Sequence of chain 1.A:
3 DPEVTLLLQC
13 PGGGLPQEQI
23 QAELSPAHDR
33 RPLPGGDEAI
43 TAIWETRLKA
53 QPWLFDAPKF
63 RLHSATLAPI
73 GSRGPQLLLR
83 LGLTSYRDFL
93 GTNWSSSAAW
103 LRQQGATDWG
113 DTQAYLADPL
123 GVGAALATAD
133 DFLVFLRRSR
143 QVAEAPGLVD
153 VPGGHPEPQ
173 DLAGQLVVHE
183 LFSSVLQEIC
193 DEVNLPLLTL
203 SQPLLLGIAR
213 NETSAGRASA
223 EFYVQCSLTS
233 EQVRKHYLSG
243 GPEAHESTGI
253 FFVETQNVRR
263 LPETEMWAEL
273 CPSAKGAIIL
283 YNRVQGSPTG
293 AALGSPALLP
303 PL

The small molecule below binds the protein below.
Small molecule (SMILES): CN1CCC(OC(=O)c2cccc(F)c2)CC1

Binding-site contacts:
Ligand atom C4 contacts residue LEU56 of chain 1.A at 4.2 Å (hydrophobic).
Ligand atom O2 contacts residue LEU56 of chain 1.A at 3.6 Å.
Ligand atom C11 contacts residue ALA59 of chain 1.A at 4.0 Å (hydrophobic).
Ligand atom F1 contacts residue LYS61 of chain 1.A at 4.4 Å.
Ligand atom C8 contacts residue PHE57 of chain 1.A at 3.9 Å (hydrophobic).
Ligand atom C12 contacts residue TYR88 of chain 1.A at 3.9 Å (hydrophobic).
Ligand atom C8 contacts residue TYR88 of chain 1.A at 4.4 Å (hydrophobic).
Ligand atom O1 contacts residue LEU56 of chain 1.A at 4.1 Å.
Ligand atom C13 contacts residue PHE57 of chain 1.A at 3.1 Å (hydrophobic).
Ligand atom C13 contacts residue TYR88 of chain 1.A at 3.5 Å (hydrophobic).
Ligand atom C11 contacts residue LYS61 of chain 1.A at 4.4 Å.
Ligand atom C7 contacts residue LEU56 of chain 1.A at 4.2 Å (hydrophobic).
Ligand atom C7 contacts residue PHE57 of chain 1.A at 4.1 Å (hydrophobic).
Ligand atom C6 contacts residue PHE57 of chain 1.A at 4.3 Å (hydrophobic).
Ligand atom C12 contacts residue GLU159 of chain 1.A at 4.4 Å.
Ligand atom C10 contacts residue GLU159 of chain 1.A at 4.2 Å.
Ligand atom C11 contacts residue PHE57 of chain 1.A at 4.1 Å (hydrophobic).
Ligand atom C7 contacts residue TYR88 of chain 1.A at 4.4 Å (hydrophobic).
Ligand atom C12 contacts residue PHE57 of chain 1.A at 3.9 Å (hydrophobic).
Ligand atom C11 contacts residue GLU159 of chain 1.A at 3.5 Å.
Ligand atom F1 contacts residue ALA59 of chain 1.A at 2.9 Å.
Ligand atom C12 contacts residue ALA59 of chain 1.A at 3.8 Å (hydrophobic).
Ligand atom F1 contacts residue ASP58 of chain 1.A at 3.7 Å.
Ligand atom C5 contacts residue PHE57 of chain 1.A at 3.7 Å (hydrophobic).
Ligand atom C10 contacts residue PHE57 of chain 1.A at 4.1 Å (hydrophobic).
Ligand atom F1 contacts residue TYR88 of chain 1.A at 3.3 Å.
Ligand atom F1 contacts residue PHE57 of chain 1.A at 3.8 Å.
Ligand atom O2 contacts residue PHE57 of chain 1.A at 3.1 Å (h-bond).
Ligand atom C9 contacts residue PHE57 of chain 1.A at 3.8 Å (hydrophobic).
Ligand atom F1 contacts residue GLU159 of chain 1.A at 4.4 Å.